Binding-site contacts:
Ligand atom N5 contacts residue SER144 of chain 1.C at 3.6 Å.
Ligand atom O1 contacts residue PHE140 of chain 1.C at 3.3 Å.
Ligand atom F3 contacts residue GLN192 of chain 1.C at 3.4 Å.
Ligand atom F3 contacts residue THR190 of chain 1.C at 3.6 Å.
Ligand atom C4 contacts residue SER144 of chain 1.C at 3.6 Å.
Ligand atom C12 contacts residue HIS41 of chain 1.C at 3.8 Å.
Ligand atom N1 contacts residue HIS164 of chain 1.C at 2.9 Å (h-bond).
Ligand atom O3 contacts residue GLU166 of chain 1.C at 2.7 Å (salt-bridge).
Ligand atom O4 contacts residue MET165 of chain 1.C at 2.9 Å.
Ligand atom N2 contacts residue PHE140 of chain 1.C at 3.2 Å (h-bond).
Ligand atom N1 contacts residue CYS145 of chain 1.C at 3.1 Å (h-bond).
Ligand atom C1 contacts residue HIS164 of chain 1.C at 3.5 Å.
Ligand atom N5 contacts residue CYS145 of chain 1.C at 2.3 Å (h-bond).
Ligand atom C3 contacts residue SER143 of chain 1.C at 3.8 Å.
Ligand atom C19 contacts residue ASP187 of chain 1.C at 3.8 Å.
Ligand atom O3 contacts residue MET165 of chain 1.C at 3.1 Å.
Ligand atom C4 contacts residue CYS145 of chain 1.C at 3.2 Å (hydrophobic).
Ligand atom N4 contacts residue GLU166 of chain 1.C at 3.0 Å (salt-bridge).
Ligand atom C21 contacts residue GLU166 of chain 1.C at 3.3 Å.
Ligand atom N2 contacts residue GLU166 of chain 1.C at 3.3 Å (salt-bridge).
Ligand atom F2 contacts residue THR190 of chain 1.C at 3.5 Å.
Ligand atom C4 contacts residue LEU141 of chain 1.C at 3.7 Å (hydrophobic).
Ligand atom C11 contacts residue GLN189 of chain 1.C at 3.7 Å.
Ligand atom C9 contacts residue HIS164 of chain 1.C at 3.2 Å.
Ligand atom C8 contacts residue GLU166 of chain 1.C at 3.7 Å.
Ligand atom N5 contacts residue SER143 of chain 1.C at 3.4 Å.
Ligand atom C7 contacts residue GLU166 of chain 1.C at 3.7 Å.
Ligand atom C3 contacts residue CYS145 of chain 1.C at 2.5 Å (hydrophobic).
Ligand atom O4 contacts residue GLU166 of chain 1.C at 3.6 Å.
Ligand atom O1 contacts residue HIS172 of chain 1.C at 3.6 Å.
Ligand atom C19 contacts residue ARG188 of chain 1.C at 3.8 Å.
Ligand atom C16 contacts residue GLU166 of chain 1.C at 3.5 Å.
Ligand atom C20 contacts residue HIS41 of chain 1.C at 3.6 Å.
Ligand atom C2 contacts residue CYS145 of chain 1.C at 3.1 Å (hydrophobic).
Ligand atom C8 contacts residue HIS163 of chain 1.C at 3.3 Å.
Ligand atom F1 contacts residue GLU166 of chain 1.C at 3.4 Å.
Ligand atom F3 contacts residue MET165 of chain 1.C at 3.0 Å.
Ligand atom C21 contacts residue MET165 of chain 1.C at 3.8 Å (hydrophobic).
Ligand atom O1 contacts residue HIS163 of chain 1.C at 2.2 Å (h-bond).
Ligand atom C10 contacts residue GLN189 of chain 1.C at 3.1 Å.

Sequence of chain 1.D:
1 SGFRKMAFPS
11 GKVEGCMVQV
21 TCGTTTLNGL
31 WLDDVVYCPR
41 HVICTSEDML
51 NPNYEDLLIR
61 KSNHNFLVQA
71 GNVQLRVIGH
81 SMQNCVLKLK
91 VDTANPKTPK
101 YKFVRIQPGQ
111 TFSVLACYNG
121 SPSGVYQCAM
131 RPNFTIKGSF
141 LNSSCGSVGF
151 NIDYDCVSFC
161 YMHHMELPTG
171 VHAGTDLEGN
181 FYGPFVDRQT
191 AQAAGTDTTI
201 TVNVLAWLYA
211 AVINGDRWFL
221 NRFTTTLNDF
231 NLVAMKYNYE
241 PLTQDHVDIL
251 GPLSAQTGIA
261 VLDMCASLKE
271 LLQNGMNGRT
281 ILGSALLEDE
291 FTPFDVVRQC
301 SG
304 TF

This protein binds this small molecule.
Small molecule (SMILES): [H]/N=C/[C@H](C[C@@H]1CCNC1=O)NC(=O)[C@@H]1[C@@H]2[C@H](CN1C(=O)[C@@H](NC(=O)C(F)(F)F)C(C)(C)C)C2(C)C

Sequence of chain 1.C:
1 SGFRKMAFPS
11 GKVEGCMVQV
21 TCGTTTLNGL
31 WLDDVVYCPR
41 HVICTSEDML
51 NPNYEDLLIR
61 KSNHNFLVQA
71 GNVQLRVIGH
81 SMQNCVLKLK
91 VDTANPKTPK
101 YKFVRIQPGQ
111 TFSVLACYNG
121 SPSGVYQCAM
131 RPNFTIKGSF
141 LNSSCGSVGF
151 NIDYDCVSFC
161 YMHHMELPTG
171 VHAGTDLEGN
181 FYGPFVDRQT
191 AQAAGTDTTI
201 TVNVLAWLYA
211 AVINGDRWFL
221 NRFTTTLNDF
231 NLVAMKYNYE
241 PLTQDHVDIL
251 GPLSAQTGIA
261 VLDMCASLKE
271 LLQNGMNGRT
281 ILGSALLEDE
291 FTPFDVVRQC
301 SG